Sequence of chain 1.B:
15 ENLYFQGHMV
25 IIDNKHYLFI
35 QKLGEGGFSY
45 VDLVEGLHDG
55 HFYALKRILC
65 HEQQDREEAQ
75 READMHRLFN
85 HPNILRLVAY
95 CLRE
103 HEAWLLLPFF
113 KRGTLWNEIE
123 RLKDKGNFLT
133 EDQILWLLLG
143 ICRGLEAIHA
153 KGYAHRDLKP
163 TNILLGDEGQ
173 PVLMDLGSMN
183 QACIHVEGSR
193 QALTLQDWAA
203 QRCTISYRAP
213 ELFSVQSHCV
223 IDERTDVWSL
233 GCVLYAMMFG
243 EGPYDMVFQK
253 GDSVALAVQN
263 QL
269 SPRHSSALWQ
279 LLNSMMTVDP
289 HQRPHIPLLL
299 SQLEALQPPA

The protein below binds the small molecule below.
Small molecule (SMILES): CN[C@@H]1C[C@H]2O[C@@](C)([C@@H]1OC)n1c3ccccc3c3c4c(c5c6ccccc6n2c5c31)C(=O)NC4

Binding-site contacts:
Ligand atom C6 contacts residue LEU37 of chain 1.B at 4.1 Å (hydrophobic).
Ligand atom C14 contacts residue LYS60 of chain 1.B at 4.1 Å.
Ligand atom C10 contacts residue ALA58 of chain 1.B at 3.8 Å (hydrophobic).
Ligand atom O5 contacts residue PHE111 of chain 1.B at 3.3 Å.
Ligand atom C20 contacts residue LEU37 of chain 1.B at 4.0 Å (hydrophobic).
Ligand atom C5 contacts residue LEU37 of chain 1.B at 3.9 Å (hydrophobic).
Ligand atom C4 contacts residue PHE111 of chain 1.B at 3.5 Å (hydrophobic).
Ligand atom C7 contacts residue ALA58 of chain 1.B at 3.9 Å (hydrophobic).
Ligand atom O5 contacts residue PHE112 of chain 1.B at 3.2 Å (h-bond).
Ligand atom C3 contacts residue LEU37 of chain 1.B at 3.7 Å (hydrophobic).
Ligand atom C2 contacts residue STU1 of chain 1.H at 4.0 Å.
Ligand atom N2 contacts residue VAL45 of chain 1.B at 4.0 Å.
Ligand atom C9 contacts residue PRO110 of chain 1.B at 3.8 Å (hydrophobic).
Ligand atom C26 contacts residue VAL45 of chain 1.B at 4.1 Å (hydrophobic).
Ligand atom C13 contacts residue LEU109 of chain 1.B at 3.7 Å (hydrophobic).
Ligand atom C14 contacts residue MET176 of chain 1.B at 3.5 Å (hydrophobic).
Ligand atom N1 contacts residue PHE112 of chain 1.B at 3.8 Å.
Ligand atom C17 contacts residue VAL45 of chain 1.B at 3.9 Å (hydrophobic).
Ligand atom C15 contacts residue LYS60 of chain 1.B at 3.9 Å.
Ligand atom N1 contacts residue ALA58 of chain 1.B at 3.6 Å.
Ligand atom C14 contacts residue LEU109 of chain 1.B at 4.1 Å (hydrophobic).
Ligand atom C18 contacts residue VAL45 of chain 1.B at 4.0 Å (hydrophobic).
Ligand atom C4 contacts residue LEU37 of chain 1.B at 4.0 Å (hydrophobic).
Ligand atom C8 contacts residue ALA58 of chain 1.B at 3.8 Å (hydrophobic).
Ligand atom C3 contacts residue PHE111 of chain 1.B at 3.7 Å (hydrophobic).
Ligand atom C2 contacts residue LEU37 of chain 1.B at 3.7 Å (hydrophobic).
Ligand atom N1 contacts residue PRO110 of chain 1.B at 2.8 Å (h-bond).
Ligand atom C8 contacts residue PRO110 of chain 1.B at 3.8 Å (hydrophobic).
Ligand atom O4 contacts residue LEU37 of chain 1.B at 4.0 Å.
Ligand atom C3 contacts residue STU1 of chain 1.H at 3.6 Å.
Ligand atom C13 contacts residue MET176 of chain 1.B at 3.7 Å (hydrophobic).
Ligand atom C26 contacts residue GLU39 of chain 1.B at 3.4 Å.
Ligand atom C1 contacts residue LEU37 of chain 1.B at 3.9 Å (hydrophobic).
Ligand atom C9 contacts residue ALA58 of chain 1.B at 3.6 Å (hydrophobic).
Ligand atom N1 contacts residue PHE111 of chain 1.B at 4.1 Å.
Ligand atom C25 contacts residue LEU37 of chain 1.B at 3.7 Å (hydrophobic).
Ligand atom C16 contacts residue VAL45 of chain 1.B at 3.9 Å (hydrophobic).
Ligand atom O5 contacts residue PRO110 of chain 1.B at 4.0 Å.
Ligand atom O4 contacts residue GLY38 of chain 1.B at 3.5 Å.
Ligand atom C15 contacts residue MET176 of chain 1.B at 3.8 Å (hydrophobic).